Sequence of chain 1.C:
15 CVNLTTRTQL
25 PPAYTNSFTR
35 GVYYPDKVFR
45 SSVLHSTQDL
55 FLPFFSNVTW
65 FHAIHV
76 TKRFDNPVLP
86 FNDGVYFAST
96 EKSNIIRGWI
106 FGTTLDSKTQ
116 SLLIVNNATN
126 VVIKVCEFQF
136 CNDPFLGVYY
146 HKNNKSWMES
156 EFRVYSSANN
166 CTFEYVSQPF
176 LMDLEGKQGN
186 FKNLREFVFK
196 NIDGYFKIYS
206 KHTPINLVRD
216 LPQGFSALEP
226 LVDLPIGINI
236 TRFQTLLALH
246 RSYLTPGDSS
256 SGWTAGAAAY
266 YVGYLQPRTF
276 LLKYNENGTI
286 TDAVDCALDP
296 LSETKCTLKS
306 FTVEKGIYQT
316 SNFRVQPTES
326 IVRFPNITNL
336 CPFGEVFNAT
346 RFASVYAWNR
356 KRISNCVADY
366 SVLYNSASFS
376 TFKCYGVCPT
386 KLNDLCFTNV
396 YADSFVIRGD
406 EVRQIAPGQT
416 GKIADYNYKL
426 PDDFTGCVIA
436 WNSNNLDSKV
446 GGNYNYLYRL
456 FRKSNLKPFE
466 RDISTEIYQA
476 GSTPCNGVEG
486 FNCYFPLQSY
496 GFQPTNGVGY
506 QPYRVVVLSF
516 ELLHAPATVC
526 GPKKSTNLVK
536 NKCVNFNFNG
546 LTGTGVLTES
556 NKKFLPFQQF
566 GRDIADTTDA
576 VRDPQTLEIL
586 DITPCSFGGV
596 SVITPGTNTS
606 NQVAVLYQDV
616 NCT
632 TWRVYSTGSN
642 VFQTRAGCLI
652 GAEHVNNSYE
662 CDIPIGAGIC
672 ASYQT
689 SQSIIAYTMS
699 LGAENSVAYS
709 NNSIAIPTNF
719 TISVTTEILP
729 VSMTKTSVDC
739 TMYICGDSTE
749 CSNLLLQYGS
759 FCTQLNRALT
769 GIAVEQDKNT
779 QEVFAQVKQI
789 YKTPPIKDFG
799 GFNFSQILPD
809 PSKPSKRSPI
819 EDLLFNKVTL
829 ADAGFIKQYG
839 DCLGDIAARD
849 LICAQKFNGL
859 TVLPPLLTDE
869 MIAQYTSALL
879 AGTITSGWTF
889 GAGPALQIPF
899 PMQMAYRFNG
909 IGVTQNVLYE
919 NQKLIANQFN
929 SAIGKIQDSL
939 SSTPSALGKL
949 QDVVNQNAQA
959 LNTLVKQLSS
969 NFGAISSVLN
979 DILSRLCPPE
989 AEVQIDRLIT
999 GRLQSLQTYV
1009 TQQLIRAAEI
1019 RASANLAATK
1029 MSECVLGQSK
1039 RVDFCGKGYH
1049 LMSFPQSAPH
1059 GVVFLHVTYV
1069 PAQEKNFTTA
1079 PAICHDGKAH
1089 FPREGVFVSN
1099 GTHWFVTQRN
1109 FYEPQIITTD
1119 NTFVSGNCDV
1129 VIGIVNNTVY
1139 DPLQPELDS

Binding-site contacts:
Ligand atom C8 contacts residue ASN149 of chain 1.C at 3.7 Å.
Ligand atom O3 contacts residue MET153 of chain 1.C at 3.8 Å.
Ligand atom C1 contacts residue HIS146 of chain 1.C at 4.4 Å.
Ligand atom O5 contacts residue ASN149 of chain 1.C at 2.5 Å (h-bond).
Ligand atom C3 contacts residue ASN149 of chain 1.C at 4.0 Å.
Ligand atom C4 contacts residue HIS146 of chain 1.C at 4.4 Å.
Ligand atom C5 contacts residue HIS146 of chain 1.C at 3.8 Å.
Ligand atom C3 contacts residue MET153 of chain 1.C at 4.2 Å (hydrophobic).
Ligand atom N2 contacts residue MET153 of chain 1.C at 3.3 Å.
Ligand atom O7 contacts residue ASN149 of chain 1.C at 3.9 Å.
Ligand atom O6 contacts residue HIS146 of chain 1.C at 4.4 Å.
Ligand atom C4 contacts residue ASN149 of chain 1.C at 4.4 Å.
Ligand atom C6 contacts residue ASN148 of chain 1.C at 4.5 Å.
Ligand atom C7 contacts residue SER151 of chain 1.C at 4.3 Å.
Ligand atom C3 contacts residue HIS146 of chain 1.C at 4.3 Å.
Ligand atom O6 contacts residue ASN148 of chain 1.C at 3.2 Å (h-bond).
Ligand atom N2 contacts residue ASN149 of chain 1.C at 2.8 Å (h-bond).
Ligand atom C1 contacts residue ASN148 of chain 1.C at 3.5 Å.
Ligand atom C8 contacts residue SER151 of chain 1.C at 3.6 Å.
Ligand atom C2 contacts residue ASN149 of chain 1.C at 2.6 Å.
Ligand atom C8 contacts residue MET153 of chain 1.C at 3.4 Å (hydrophobic).
Ligand atom O4 contacts residue HIS146 of chain 1.C at 3.8 Å.
Ligand atom C2 contacts residue MET153 of chain 1.C at 4.4 Å (hydrophobic).
Ligand atom C7 contacts residue MET153 of chain 1.C at 3.6 Å (hydrophobic).
Ligand atom C1 contacts residue ASN149 of chain 1.C at 1.5 Å.
Ligand atom O5 contacts residue ASN148 of chain 1.C at 4.0 Å.
Ligand atom C5 contacts residue ASN149 of chain 1.C at 3.8 Å.
Ligand atom C7 contacts residue ASN149 of chain 1.C at 3.4 Å.
Ligand atom N2 contacts residue SER151 of chain 1.C at 4.2 Å.

This small molecule binds to this protein.
Small molecule (SMILES): CC(=O)N[C@@H]1[C@@H](O)[C@H](O)[C@@H](CO)O[C@H]1O